The small molecule below binds the protein below.
Small molecule (SMILES): CC(=O)N[C@@H]1[C@@H](O)[C@H](O)[C@@H](CO)O[C@H]1O

Binding-site contacts:
Ligand atom O7 contacts residue THR16 of chain 2.A at 3.5 Å (h-bond).
Ligand atom C7 contacts residue ASN24 of chain 2.A at 3.3 Å.
Ligand atom O5 contacts residue ASN24 of chain 2.A at 2.4 Å (h-bond).
Ligand atom C2 contacts residue ASN24 of chain 2.A at 2.5 Å.
Ligand atom C3 contacts residue ASN24 of chain 2.A at 3.7 Å.
Ligand atom C5 contacts residue ASN24 of chain 2.A at 3.6 Å.
Ligand atom C1 contacts residue ASN24 of chain 2.A at 1.4 Å.
Ligand atom N2 contacts residue ASN24 of chain 2.A at 2.9 Å (h-bond).
Ligand atom O7 contacts residue ASN24 of chain 2.A at 3.2 Å.
Ligand atom C4 contacts residue ASN24 of chain 2.A at 4.2 Å.
Ligand atom C8 contacts residue ASN24 of chain 2.A at 4.4 Å.

Sequence of chain 2.A:
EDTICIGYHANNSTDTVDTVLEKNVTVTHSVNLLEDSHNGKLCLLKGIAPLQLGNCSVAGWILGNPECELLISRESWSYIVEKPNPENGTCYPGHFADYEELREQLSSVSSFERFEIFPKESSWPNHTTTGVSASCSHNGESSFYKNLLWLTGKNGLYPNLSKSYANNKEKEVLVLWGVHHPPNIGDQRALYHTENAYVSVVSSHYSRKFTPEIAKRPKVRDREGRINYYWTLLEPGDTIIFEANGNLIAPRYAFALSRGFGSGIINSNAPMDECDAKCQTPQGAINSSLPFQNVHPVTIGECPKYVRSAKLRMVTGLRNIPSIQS